Sequence of chain 1.A:
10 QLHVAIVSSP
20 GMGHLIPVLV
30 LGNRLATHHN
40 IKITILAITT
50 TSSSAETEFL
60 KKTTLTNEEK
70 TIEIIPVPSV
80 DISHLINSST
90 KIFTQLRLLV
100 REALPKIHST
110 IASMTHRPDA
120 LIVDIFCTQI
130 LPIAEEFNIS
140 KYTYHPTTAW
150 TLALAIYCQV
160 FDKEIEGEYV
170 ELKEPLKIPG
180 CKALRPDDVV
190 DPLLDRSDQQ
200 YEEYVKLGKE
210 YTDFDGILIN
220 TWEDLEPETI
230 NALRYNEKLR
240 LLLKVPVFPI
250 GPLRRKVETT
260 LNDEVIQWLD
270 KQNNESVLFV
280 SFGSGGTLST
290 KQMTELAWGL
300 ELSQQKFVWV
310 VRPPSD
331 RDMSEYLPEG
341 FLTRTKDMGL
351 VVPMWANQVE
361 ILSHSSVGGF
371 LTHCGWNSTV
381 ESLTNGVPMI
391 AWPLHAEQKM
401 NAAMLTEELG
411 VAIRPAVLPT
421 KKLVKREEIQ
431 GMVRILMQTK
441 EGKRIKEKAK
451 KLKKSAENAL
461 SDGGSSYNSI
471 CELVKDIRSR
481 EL

The small molecule below binds the protein below.
Small molecule (SMILES): O=c1ccn([C@@H]2O[C@H](CO[P](=O)(O)O[P](=O)(O)O[C@H]3O[C@H](CO)[C@@H](O)[C@H](O)[C@H]3F)[C@@H](O)[C@H]2O)c(=O)[nH]1

Binding-site contacts:
Ligand atom C8' contacts residue SER283 of chain 1.A at 3.4 Å.
Ligand atom O3' contacts residue ILE25 of chain 1.A at 3.1 Å.
Ligand atom O6' contacts residue GLN358 of chain 1.A at 3.0 Å.
Ligand atom O4 contacts residue T831 of chain 1.I at 2.9 Å (h-bond).
Ligand atom C6' contacts residue TRP355 of chain 1.A at 3.4 Å (hydrophobic).
Ligand atom C4' contacts residue ILE25 of chain 1.A at 3.4 Å (hydrophobic).
Ligand atom C6' contacts residue GLN358 of chain 1.A at 2.8 Å.
Ligand atom C2' contacts residue GLN358 of chain 1.A at 2.8 Å.
Ligand atom O6' contacts residue ARG254 of chain 1.A at 2.5 Å (salt-bridge).
Ligand atom O3 contacts residue TRP376 of chain 1.A at 3.4 Å (h-bond).
Ligand atom O2' contacts residue GLU381 of chain 1.A at 2.4 Å (salt-bridge).
Ligand atom C9' contacts residue SER283 of chain 1.A at 3.4 Å.
Ligand atom C9' contacts residue GLN358 of chain 1.A at 2.9 Å.
Ligand atom O3A contacts residue HIS373 of chain 1.A at 2.8 Å (h-bond).
Ligand atom O6 contacts residue T831 of chain 1.I at 2.7 Å.
Ligand atom O3' contacts residue ARG254 of chain 1.A at 3.3 Å (salt-bridge).
Ligand atom C8' contacts residue GLN358 of chain 1.A at 3.3 Å.
Ligand atom C3' contacts residue GLU381 of chain 1.A at 3.3 Å.
Ligand atom C5 contacts residue T831 of chain 1.I at 2.7 Å.
Ligand atom O6 contacts residue ALA396 of chain 1.A at 3.1 Å.
Ligand atom C7' contacts residue GLN358 of chain 1.A at 3.4 Å.
Ligand atom O2A contacts residue SER378 of chain 1.A at 2.6 Å (h-bond).
Ligand atom C2' contacts residue GLU381 of chain 1.A at 3.4 Å.
Ligand atom C6 contacts residue T831 of chain 1.I at 2.5 Å.
Ligand atom O3' contacts residue GLU381 of chain 1.A at 2.7 Å (salt-bridge).
Ligand atom O2B contacts residue SER283 of chain 1.A at 2.3 Å (h-bond).
Ligand atom O3 contacts residue GLU397 of chain 1.A at 2.9 Å (salt-bridge).
Ligand atom N1 contacts residue GLN358 of chain 1.A at 2.7 Å (h-bond).
Ligand atom N1 contacts residue TRP355 of chain 1.A at 3.3 Å.
Ligand atom O2' contacts residue GLN358 of chain 1.A at 3.0 Å (h-bond).
Ligand atom O1A contacts residue TRP376 of chain 1.A at 3.4 Å (h-bond).
Ligand atom O1 contacts residue HIS373 of chain 1.A at 3.4 Å (h-bond).
Ligand atom C1' contacts residue GLN358 of chain 1.A at 3.3 Å.
Ligand atom N3 contacts residue ALA356 of chain 1.A at 2.8 Å (h-bond).
Ligand atom O1A contacts residue GLY375 of chain 1.A at 3.4 Å.
Ligand atom N3 contacts residue GLN358 of chain 1.A at 3.1 Å (h-bond).
Ligand atom O2' contacts residue ARG254 of chain 1.A at 3.0 Å (salt-bridge).
Ligand atom O1A contacts residue ASN377 of chain 1.A at 3.1 Å (h-bond).
Ligand atom C4 contacts residue T831 of chain 1.I at 3.0 Å.
Ligand atom F1 contacts residue GLY375 of chain 1.A at 2.6 Å.